Binding-site contacts:
Ligand atom C02 contacts residue MET177 of chain 1.B at 3.7 Å (hydrophobic).
Ligand atom C06 contacts residue PHE94 of chain 1.B at 3.6 Å (hydrophobic).
Ligand atom C01 contacts residue MET177 of chain 1.B at 3.4 Å (hydrophobic).
Ligand atom O08 contacts residue ASN151 of chain 1.B at 3.0 Å (h-bond).
Ligand atom C01 contacts residue ARG154 of chain 1.B at 3.8 Å.
Ligand atom C02 contacts residue SER96 of chain 1.B at 3.3 Å.
Ligand atom C06 contacts residue ASP78 of chain 1.B at 4.0 Å.
Ligand atom C06 contacts residue GLY39 of chain 1.B at 3.6 Å.
Ligand atom O12 contacts residue MET177 of chain 1.B at 3.9 Å.
Ligand atom O08 contacts residue SER96 of chain 1.B at 3.5 Å (h-bond).
Ligand atom O07 contacts residue ARG175 of chain 1.B at 2.7 Å (salt-bridge).
Ligand atom C04 contacts residue PHE242 of chain 1.B at 3.9 Å (hydrophobic).
Ligand atom O12 contacts residue ASN215 of chain 1.B at 2.8 Å (h-bond).
Ligand atom O07 contacts residue PHE198 of chain 1.B at 3.8 Å.
Ligand atom O11 contacts residue GLY39 of chain 1.B at 3.6 Å.
Ligand atom O08 contacts residue ARG154 of chain 1.B at 3.1 Å (salt-bridge).
Ligand atom O08 contacts residue MET177 of chain 1.B at 3.9 Å.
Ligand atom C01 contacts residue ARG175 of chain 1.B at 3.5 Å.
Ligand atom C06 contacts residue LEU40 of chain 1.B at 3.4 Å (hydrophobic).
Ligand atom O07 contacts residue MET177 of chain 1.B at 3.4 Å.
Ligand atom O12 contacts residue PHE198 of chain 1.B at 3.6 Å.
Ligand atom C02 contacts residue ASN151 of chain 1.B at 3.8 Å.
Ligand atom O12 contacts residue ARG154 of chain 1.B at 3.0 Å (salt-bridge).
Ligand atom O10 contacts residue PHE242 of chain 1.B at 3.9 Å.
Ligand atom O09 contacts residue LEU40 of chain 1.B at 3.4 Å.
Ligand atom C03 contacts residue SER96 of chain 1.B at 3.9 Å.
Ligand atom O10 contacts residue ASP78 of chain 1.B at 2.6 Å (salt-bridge).
Ligand atom C05 contacts residue ASP78 of chain 1.B at 3.0 Å.
Ligand atom O09 contacts residue PHE198 of chain 1.B at 3.2 Å.
Ligand atom O10 contacts residue SER96 of chain 1.B at 2.6 Å (h-bond).
Ligand atom O11 contacts residue ASP78 of chain 1.B at 2.9 Å (salt-bridge).
Ligand atom C02 contacts residue ASN215 of chain 1.B at 4.0 Å.
Ligand atom O11 contacts residue PHE198 of chain 1.B at 3.9 Å.
Ligand atom O09 contacts residue ASN215 of chain 1.B at 4.0 Å.
Ligand atom C03 contacts residue PHE198 of chain 1.B at 3.8 Å (hydrophobic).
Ligand atom C04 contacts residue ASP78 of chain 1.B at 3.6 Å.
Ligand atom C04 contacts residue SER96 of chain 1.B at 3.6 Å.
Ligand atom C01 contacts residue PHE198 of chain 1.B at 3.8 Å (hydrophobic).
Ligand atom O08 contacts residue ASN215 of chain 1.B at 2.9 Å (h-bond).
Ligand atom O12 contacts residue ARG175 of chain 1.B at 2.9 Å (salt-bridge).

Sequence of chain 1.B:
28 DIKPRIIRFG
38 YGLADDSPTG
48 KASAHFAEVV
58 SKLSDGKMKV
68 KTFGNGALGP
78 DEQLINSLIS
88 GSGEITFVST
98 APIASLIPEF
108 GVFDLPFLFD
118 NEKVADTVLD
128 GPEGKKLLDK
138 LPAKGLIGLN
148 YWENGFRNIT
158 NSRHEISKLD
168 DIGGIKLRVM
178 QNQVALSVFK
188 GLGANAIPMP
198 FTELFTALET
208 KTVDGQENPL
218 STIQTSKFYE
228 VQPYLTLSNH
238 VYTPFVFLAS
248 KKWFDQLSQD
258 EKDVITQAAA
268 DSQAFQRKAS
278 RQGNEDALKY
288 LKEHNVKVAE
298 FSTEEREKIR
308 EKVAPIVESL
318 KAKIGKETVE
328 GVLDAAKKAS

The protein below binds the small molecule below.
Small molecule (SMILES): C[C@H](O)[C@H](O)[C@H](O)[C@@H](O)C(=O)O